Binding-site contacts:
Ligand atom C1 contacts residue ASN269 of chain 1.A at 1.4 Å.
Ligand atom C5 contacts residue ASN269 of chain 1.A at 3.7 Å.
Ligand atom O7 contacts residue ASN269 of chain 1.A at 3.3 Å (h-bond).
Ligand atom O5 contacts residue ILE290 of chain 1.A at 4.5 Å.
Ligand atom C7 contacts residue ASN269 of chain 1.A at 3.3 Å.
Ligand atom C2 contacts residue ASN269 of chain 1.A at 2.5 Å.
Ligand atom O6 contacts residue ILE290 of chain 1.A at 4.3 Å.
Ligand atom C8 contacts residue ASN269 of chain 1.A at 4.4 Å.
Ligand atom C3 contacts residue ASN269 of chain 1.A at 3.8 Å.
Ligand atom N2 contacts residue ASN269 of chain 1.A at 2.9 Å (h-bond).
Ligand atom C8 contacts residue VAL408 of chain 1.A at 4.3 Å (hydrophobic).
Ligand atom C6 contacts residue ILE290 of chain 1.A at 4.3 Å (hydrophobic).
Ligand atom O5 contacts residue ASN269 of chain 1.A at 2.4 Å (h-bond).
Ligand atom C4 contacts residue ASN269 of chain 1.A at 4.2 Å.

Sequence of chain 1.A:
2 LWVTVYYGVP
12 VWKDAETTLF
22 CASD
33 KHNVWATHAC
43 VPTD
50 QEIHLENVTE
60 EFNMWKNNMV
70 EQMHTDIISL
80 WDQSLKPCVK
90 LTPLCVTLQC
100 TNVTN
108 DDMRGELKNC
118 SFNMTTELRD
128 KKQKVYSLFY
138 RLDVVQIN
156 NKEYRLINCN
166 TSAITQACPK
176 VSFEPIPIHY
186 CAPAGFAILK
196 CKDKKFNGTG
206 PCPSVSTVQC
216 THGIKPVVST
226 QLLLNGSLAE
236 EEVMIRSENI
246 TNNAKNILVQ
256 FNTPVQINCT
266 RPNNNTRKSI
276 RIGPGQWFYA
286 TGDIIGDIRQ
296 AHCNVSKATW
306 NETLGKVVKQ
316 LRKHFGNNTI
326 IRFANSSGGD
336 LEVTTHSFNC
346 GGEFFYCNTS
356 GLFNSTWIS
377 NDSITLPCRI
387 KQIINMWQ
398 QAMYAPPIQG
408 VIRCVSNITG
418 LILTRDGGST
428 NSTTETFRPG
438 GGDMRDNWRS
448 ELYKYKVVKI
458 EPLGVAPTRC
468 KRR

A protein and the small-molecule ligand that binds it are described below.
Small molecule (SMILES): CC(=O)N[C@@H]1[C@@H](O)[C@H](O)[C@@H](CO)O[C@H]1O